The protein below binds the small molecule below.
Small molecule (SMILES): CC(=O)N[C@H]1[C@H](O[C@@H]2[C@@H](OC[C@H]3O[C@@H](O[C@H]4[C@H](O)[C@@H](NC(C)=O)CO[C@@H]4CO)[C@@H](O)[C@@H](O[C@H]4O[C@H](CO)[C@@H](O)[C@H](O)[C@@H]4O[C@@H]4O[C@H](CO)[C@@H](O)[C@H](O)[C@H]4NC(C)=O)[C@@H]3O[C@@H]3O[C@H](CO)[C@@H](O)[C@H](O)[C@H]3NC(C)=O)O[C@H](CO)[C@@H](O)[C@@H]2O)O[C@H](CO)[C@@H](O[C@@H]2O[C@H](CO)[C@H](O)[C@H](O)[C@H]2O)[C@@H]1O

Sequence of chain 1.G:
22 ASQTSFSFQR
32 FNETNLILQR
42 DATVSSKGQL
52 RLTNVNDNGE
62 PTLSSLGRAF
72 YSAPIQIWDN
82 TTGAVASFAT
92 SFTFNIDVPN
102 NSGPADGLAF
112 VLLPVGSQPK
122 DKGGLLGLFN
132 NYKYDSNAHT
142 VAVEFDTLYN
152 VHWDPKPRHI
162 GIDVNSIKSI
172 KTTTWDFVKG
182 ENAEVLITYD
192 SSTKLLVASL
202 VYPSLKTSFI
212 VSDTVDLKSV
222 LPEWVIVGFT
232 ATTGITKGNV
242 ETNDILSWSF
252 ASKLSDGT

Binding-site contacts:
Ligand atom C6 contacts residue TYR150 of chain 1.G at 3.8 Å (hydrophobic).
Ligand atom O3 contacts residue GLY125 of chain 1.G at 2.8 Å (h-bond).
Ligand atom O5 contacts residue LEU149 of chain 1.G at 3.9 Å.
Ligand atom O6 contacts residue GLY235 of chain 1.G at 3.9 Å.
Ligand atom C6 contacts residue LEU149 of chain 1.G at 3.7 Å (hydrophobic).
Ligand atom C4 contacts residue TRP154 of chain 1.G at 4.0 Å (hydrophobic).
Ligand atom C6 contacts residue THR237 of chain 1.G at 3.9 Å.
Ligand atom C6 contacts residue ASN240 of chain 1.G at 3.5 Å.
Ligand atom C2 contacts residue ASN151 of chain 1.G at 4.0 Å.
Ligand atom O3 contacts residue ASP122 of chain 1.G at 2.8 Å (salt-bridge).
Ligand atom C4 contacts residue GLY125 of chain 1.G at 3.6 Å.
Ligand atom O4 contacts residue LYS123 of chain 1.G at 3.7 Å.
Ligand atom O6 contacts residue TYR150 of chain 1.G at 3.9 Å.
Ligand atom C2 contacts residue ASN240 of chain 1.G at 3.3 Å.
Ligand atom O4 contacts residue LYS123 of chain 1.G at 3.9 Å.
Ligand atom O7 contacts residue VAL152 of chain 1.G at 3.9 Å.
Ligand atom C1 contacts residue ASN240 of chain 1.G at 3.4 Å.
Ligand atom O6 contacts residue SER65 of chain 1.G at 3.6 Å.
Ligand atom O7 contacts residue ASN151 of chain 1.G at 3.3 Å (h-bond).
Ligand atom O6 contacts residue ILE236 of chain 1.G at 3.8 Å.
Ligand atom O4 contacts residue LEU126 of chain 1.G at 3.5 Å (h-bond).
Ligand atom O4 contacts residue ASP122 of chain 1.G at 3.2 Å (salt-bridge).
Ligand atom O3 contacts residue ASP107 of chain 1.G at 3.6 Å.
Ligand atom C3 contacts residue ASP122 of chain 1.G at 3.4 Å.
Ligand atom O4 contacts residue GLY125 of chain 1.G at 3.0 Å (h-bond).
Ligand atom O6 contacts residue ILE236 of chain 1.G at 3.4 Å.
Ligand atom O6 contacts residue THR237 of chain 1.G at 3.5 Å (h-bond).
Ligand atom O4 contacts residue ASN240 of chain 1.G at 3.8 Å.
Ligand atom O2 contacts residue ILE236 of chain 1.G at 3.9 Å.
Ligand atom O3 contacts residue ASN151 of chain 1.G at 3.9 Å.
Ligand atom O2 contacts residue ASN151 of chain 1.G at 3.4 Å (h-bond).
Ligand atom C3 contacts residue GLY125 of chain 1.G at 3.6 Å.
Ligand atom O3 contacts residue GLY124 of chain 1.G at 3.6 Å.
Ligand atom O2 contacts residue ASN240 of chain 1.G at 2.5 Å (h-bond).
Ligand atom O5 contacts residue ILE236 of chain 1.G at 3.7 Å.
Ligand atom C6 contacts residue TRP154 of chain 1.G at 3.6 Å (hydrophobic).
Ligand atom C3 contacts residue ASN240 of chain 1.G at 3.6 Å.
Ligand atom O4 contacts residue GLY124 of chain 1.G at 3.7 Å.
Ligand atom C4 contacts residue ILE236 of chain 1.G at 3.8 Å (hydrophobic).
Ligand atom C8 contacts residue HIS153 of chain 1.G at 3.4 Å.